Binding-site contacts:
Ligand atom N2 contacts residue ASN23 of chain 1.I at 3.1 Å (h-bond).
Ligand atom O5 contacts residue ASN23 of chain 1.I at 2.4 Å (h-bond).
Ligand atom C3 contacts residue ASN23 of chain 1.I at 3.9 Å.
Ligand atom C4 contacts residue ASN23 of chain 1.I at 4.4 Å.
Ligand atom C7 contacts residue ASN23 of chain 1.I at 3.7 Å.
Ligand atom O7 contacts residue ASN23 of chain 1.I at 3.8 Å.
Ligand atom O5 contacts residue GLN15 of chain 1.I at 4.0 Å.
Ligand atom C1 contacts residue ASN23 of chain 1.I at 1.5 Å.
Ligand atom C2 contacts residue ASN23 of chain 1.I at 2.5 Å.
Ligand atom C1 contacts residue GLN15 of chain 1.I at 4.3 Å.
Ligand atom C5 contacts residue ASN23 of chain 1.I at 3.8 Å.

Sequence of chain 1.I:
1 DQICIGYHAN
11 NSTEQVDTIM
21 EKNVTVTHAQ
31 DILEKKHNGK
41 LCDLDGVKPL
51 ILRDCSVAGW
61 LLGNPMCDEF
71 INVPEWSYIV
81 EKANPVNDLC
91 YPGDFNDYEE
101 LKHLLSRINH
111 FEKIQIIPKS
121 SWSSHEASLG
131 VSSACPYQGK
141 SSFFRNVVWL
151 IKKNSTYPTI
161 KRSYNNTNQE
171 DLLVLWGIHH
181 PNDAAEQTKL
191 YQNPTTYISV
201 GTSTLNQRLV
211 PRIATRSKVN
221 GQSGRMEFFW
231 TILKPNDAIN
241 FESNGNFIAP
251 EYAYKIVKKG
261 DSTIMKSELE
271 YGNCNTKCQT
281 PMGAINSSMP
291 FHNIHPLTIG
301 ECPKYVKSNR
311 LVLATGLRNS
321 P

A protein and the small-molecule ligand that binds it are described below.
Small molecule (SMILES): CC(=O)N[C@@H]1[C@@H](O)[C@H](O)[C@@H](CO)O[C@H]1O